This small molecule binds to this protein.
Small molecule (SMILES): Cc1cc(N)nc(C[C@@H]2CNC[C@@H]2OCCNCC(F)(F)c2cccc(Cl)c2)c1

Binding-site contacts:
Ligand atom C13 contacts residue GLU296 of chain 1.B at 3.7 Å.
Ligand atom C02 contacts residue HEM1 of chain 1.H at 3.7 Å.
Ligand atom C07 contacts residue TRP10 of chain 1.A at 3.5 Å (hydrophobic).
Ligand atom F16 contacts residue TYR292 of chain 1.B at 3.3 Å.
Ligand atom CL23 contacts residue GLY290 of chain 1.B at 3.3 Å.
Ligand atom N1' contacts residue HEM1 of chain 1.H at 2.7 Å (h-bond).
Ligand atom F16 contacts residue GLU296 of chain 1.B at 3.1 Å.
Ligand atom F15 contacts residue VAL271 of chain 1.B at 3.3 Å.
Ligand atom N02 contacts residue HEM1 of chain 1.H at 2.9 Å (h-bond).
Ligand atom C24 contacts residue TRP291 of chain 1.B at 3.6 Å (hydrophobic).
Ligand atom C10 contacts residue GLN182 of chain 1.B at 3.5 Å.
Ligand atom C06 contacts residue HEM1 of chain 1.H at 3.6 Å.
Ligand atom C02 contacts residue TYR410 of chain 1.B at 3.5 Å (hydrophobic).
Ligand atom C24 contacts residue HEM1 of chain 1.H at 3.5 Å.
Ligand atom C14 contacts residue GLU296 of chain 1.B at 3.5 Å.
Ligand atom C26 contacts residue PRO269 of chain 1.B at 3.6 Å (hydrophobic).
Ligand atom C11 contacts residue GLN182 of chain 1.B at 3.4 Å.
Ligand atom C13 contacts residue HEM1 of chain 1.H at 3.5 Å.
Ligand atom N01 contacts residue HEM1 of chain 1.H at 2.8 Å (h-bond).
Ligand atom C03 contacts residue TYR410 of chain 1.B at 3.6 Å (hydrophobic).
Ligand atom N02 contacts residue ARG118 of chain 1.B at 3.6 Å.
Ligand atom C25 contacts residue GLU296 of chain 1.B at 3.3 Å.
Ligand atom C22 contacts residue PRO269 of chain 1.B at 3.6 Å (hydrophobic).
Ligand atom C08 contacts residue HEM1 of chain 1.H at 3.5 Å.
Ligand atom C21 contacts residue GLU296 of chain 1.B at 3.4 Å.
Ligand atom N1' contacts residue H4B1 of chain 1.I at 2.8 Å (h-bond).
Ligand atom C2' contacts residue TRP382 of chain 1.B at 3.4 Å (hydrophobic).
Ligand atom C2' contacts residue HEM1 of chain 1.H at 3.3 Å.
Ligand atom C25 contacts residue HEM1 of chain 1.H at 3.7 Å.
Ligand atom N12 contacts residue HEM1 of chain 1.H at 3.1 Å (h-bond).
Ligand atom O09 contacts residue HEM1 of chain 1.H at 3.3 Å (h-bond).
Ligand atom C26 contacts residue GLU296 of chain 1.B at 2.5 Å.
Ligand atom F15 contacts residue GLN182 of chain 1.B at 3.5 Å.
Ligand atom C2' contacts residue H4B1 of chain 1.I at 3.5 Å.
Ligand atom CL23 contacts residue HEM1 of chain 1.H at 3.5 Å.
Ligand atom C21 contacts residue PRO269 of chain 1.B at 3.4 Å (hydrophobic).
Ligand atom CL23 contacts residue SER289 of chain 1.B at 3.6 Å.
Ligand atom C5' contacts residue HEM1 of chain 1.H at 3.4 Å.
Ligand atom F16 contacts residue PRO269 of chain 1.B at 3.6 Å.
Ligand atom C25 contacts residue TRP291 of chain 1.B at 3.4 Å (hydrophobic).

Sequence of chain 1.A:
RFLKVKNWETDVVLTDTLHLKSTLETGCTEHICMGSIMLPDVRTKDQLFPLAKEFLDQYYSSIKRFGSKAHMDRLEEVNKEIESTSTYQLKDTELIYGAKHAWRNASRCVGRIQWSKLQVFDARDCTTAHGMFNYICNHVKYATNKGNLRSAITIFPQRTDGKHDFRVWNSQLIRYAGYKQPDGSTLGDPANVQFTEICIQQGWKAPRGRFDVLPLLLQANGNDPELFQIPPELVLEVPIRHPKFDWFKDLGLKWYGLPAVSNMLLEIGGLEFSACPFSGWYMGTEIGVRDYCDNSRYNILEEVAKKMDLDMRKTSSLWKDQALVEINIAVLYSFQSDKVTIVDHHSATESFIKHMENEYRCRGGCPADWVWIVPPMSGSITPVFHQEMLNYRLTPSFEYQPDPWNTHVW

Sequence of chain 1.B:
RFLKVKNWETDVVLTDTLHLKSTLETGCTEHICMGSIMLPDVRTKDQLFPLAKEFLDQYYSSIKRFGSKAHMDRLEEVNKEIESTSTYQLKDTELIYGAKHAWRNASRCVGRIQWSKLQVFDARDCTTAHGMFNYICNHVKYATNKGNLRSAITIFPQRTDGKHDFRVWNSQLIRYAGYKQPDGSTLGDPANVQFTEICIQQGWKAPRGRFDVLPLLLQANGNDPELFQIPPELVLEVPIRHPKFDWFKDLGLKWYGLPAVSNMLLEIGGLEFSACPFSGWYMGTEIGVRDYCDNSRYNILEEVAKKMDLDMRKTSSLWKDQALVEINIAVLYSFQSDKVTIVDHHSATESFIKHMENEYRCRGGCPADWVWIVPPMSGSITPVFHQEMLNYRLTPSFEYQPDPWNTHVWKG